Binding-site contacts:
Ligand atom C8 contacts residue VAL256 of chain 1.G at 4.0 Å (hydrophobic).
Ligand atom C2 contacts residue ASN264 of chain 1.G at 2.5 Å.
Ligand atom C7 contacts residue VAL446 of chain 1.G at 4.1 Å (hydrophobic).
Ligand atom C5 contacts residue ASN264 of chain 1.G at 3.8 Å.
Ligand atom O5 contacts residue ASN264 of chain 1.G at 2.4 Å (h-bond).
Ligand atom C5 contacts residue VAL446 of chain 1.G at 3.5 Å (hydrophobic).
Ligand atom O6 contacts residue NAG1 of chain 1.Y at 3.5 Å.
Ligand atom O6 contacts residue GLY380 of chain 1.G at 4.0 Å.
Ligand atom O5 contacts residue VAL446 of chain 1.G at 4.3 Å.
Ligand atom C7 contacts residue ASN264 of chain 1.G at 4.0 Å.
Ligand atom C1 contacts residue SER447 of chain 1.G at 4.2 Å.
Ligand atom C3 contacts residue ASN264 of chain 1.G at 3.9 Å.
Ligand atom O7 contacts residue PRO214 of chain 1.G at 4.3 Å.
Ligand atom C1 contacts residue VAL446 of chain 1.G at 4.1 Å (hydrophobic).
Ligand atom O6 contacts residue GLN440 of chain 1.G at 4.3 Å.
Ligand atom C4 contacts residue VAL446 of chain 1.G at 3.8 Å (hydrophobic).
Ligand atom O7 contacts residue VAL446 of chain 1.G at 3.7 Å.
Ligand atom C4 contacts residue ASN264 of chain 1.G at 4.3 Å.
Ligand atom N2 contacts residue SER447 of chain 1.G at 3.7 Å.
Ligand atom C1 contacts residue NAG1 of chain 1.Y at 4.1 Å.
Ligand atom O4 contacts residue VAL446 of chain 1.G at 3.6 Å (h-bond).
Ligand atom C3 contacts residue VAL446 of chain 1.G at 3.5 Å (hydrophobic).
Ligand atom C1 contacts residue ASN264 of chain 1.G at 1.5 Å.
Ligand atom O7 contacts residue ARG444 of chain 1.G at 4.2 Å.
Ligand atom C8 contacts residue LEU263 of chain 1.G at 3.6 Å (hydrophobic).
Ligand atom C6 contacts residue GLN440 of chain 1.G at 3.2 Å.
Ligand atom O3 contacts residue CYS379 of chain 1.G at 3.4 Å (h-bond).
Ligand atom C6 contacts residue GLU213 of chain 1.G at 3.7 Å.
Ligand atom C8 contacts residue PHE377 of chain 1.G at 3.9 Å (hydrophobic).
Ligand atom O5 contacts residue NAG1 of chain 1.Y at 3.6 Å.
Ligand atom C8 contacts residue VAL446 of chain 1.G at 3.9 Å (hydrophobic).
Ligand atom C8 contacts residue ASN378 of chain 1.G at 3.9 Å.
Ligand atom C5 contacts residue GLN440 of chain 1.G at 4.0 Å.
Ligand atom O5 contacts residue GLU213 of chain 1.G at 4.2 Å.
Ligand atom O4 contacts residue ILE439 of chain 1.G at 3.2 Å.
Ligand atom C5 contacts residue GLU213 of chain 1.G at 3.7 Å.
Ligand atom O7 contacts residue ASN378 of chain 1.G at 4.1 Å.
Ligand atom N2 contacts residue ASN264 of chain 1.G at 3.0 Å (h-bond).
Ligand atom C4 contacts residue GLN440 of chain 1.G at 3.7 Å.
Ligand atom O4 contacts residue GLN440 of chain 1.G at 3.0 Å (h-bond).

Sequence of chain 1.G:
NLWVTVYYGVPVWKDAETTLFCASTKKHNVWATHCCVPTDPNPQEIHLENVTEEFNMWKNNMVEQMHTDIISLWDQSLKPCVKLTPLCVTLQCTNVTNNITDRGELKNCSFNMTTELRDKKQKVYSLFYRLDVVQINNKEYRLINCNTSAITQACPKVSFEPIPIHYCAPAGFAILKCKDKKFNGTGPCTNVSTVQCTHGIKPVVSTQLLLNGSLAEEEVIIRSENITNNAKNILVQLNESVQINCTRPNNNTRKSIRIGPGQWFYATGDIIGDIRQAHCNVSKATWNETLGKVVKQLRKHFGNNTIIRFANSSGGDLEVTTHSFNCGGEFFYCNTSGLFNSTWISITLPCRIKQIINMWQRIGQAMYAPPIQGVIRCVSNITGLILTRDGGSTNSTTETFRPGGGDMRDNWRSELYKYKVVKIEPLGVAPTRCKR

A protein and the small-molecule ligand that binds it are described below.
Small molecule (SMILES): CC(=O)N[C@H]1[C@H](O[C@H]2[C@H](O)[C@@H](NC(C)=O)CO[C@@H]2CO)O[C@H](CO)[C@@H](O[C@@H]2O[C@H](CO[C@H]3O[C@H](CO)[C@@H](O)[C@H](O)[C@@H]3O)[C@@H](O)[C@H](O[C@H]3O[C@H](CO)[C@@H](O)[C@H](O)[C@@H]3O[C@H]3O[C@H](CO)[C@@H](O)[C@H](O)[C@@H]3O)[C@@H]2O)[C@@H]1O